Binding-site contacts:
Ligand atom C18 contacts residue LEU40 of chain 1.F at 3.9 Å (hydrophobic).
Ligand atom C19 contacts residue TYR53 of chain 1.F at 3.6 Å (hydrophobic).
Ligand atom C5 contacts residue VAL72 of chain 1.F at 3.8 Å (hydrophobic).
Ligand atom C1 contacts residue ASP70 of chain 1.F at 3.6 Å.
Ligand atom C4 contacts residue TYR102 of chain 1.F at 3.7 Å (hydrophobic).
Ligand atom O35 contacts residue TRP85 of chain 1.F at 3.6 Å.
Ligand atom O36 contacts residue LEU40 of chain 1.F at 3.4 Å.
Ligand atom O10 contacts residue TYR53 of chain 1.F at 3.6 Å.
Ligand atom C2 contacts residue TRP57 of chain 1.F at 3.7 Å (hydrophobic).
Ligand atom O3 contacts residue ALA105 of chain 1.F at 3.4 Å.
Ligand atom C25 contacts residue TYR53 of chain 1.F at 3.9 Å (hydrophobic).
Ligand atom C22 contacts residue TYR53 of chain 1.F at 4.0 Å (hydrophobic).
Ligand atom C5 contacts residue TYR102 of chain 1.F at 4.0 Å (hydrophobic).
Ligand atom O10 contacts residue TYR61 of chain 1.F at 4.0 Å.
Ligand atom O3 contacts residue ILE110 of chain 1.F at 3.9 Å.
Ligand atom C13 contacts residue ASP70 of chain 1.F at 3.6 Å.
Ligand atom C13 contacts residue TYR53 of chain 1.F at 3.9 Å (hydrophobic).
Ligand atom O36 contacts residue MSE127 of chain 1.F at 4.0 Å.
Ligand atom C1 contacts residue ILE110 of chain 1.F at 4.0 Å (hydrophobic).
Ligand atom C18 contacts residue TYR61 of chain 1.F at 3.6 Å (hydrophobic).
Ligand atom C2 contacts residue ILE110 of chain 1.F at 3.8 Å (hydrophobic).
Ligand atom C4 contacts residue ALA105 of chain 1.F at 3.7 Å (hydrophobic).
Ligand atom O35 contacts residue THR129 of chain 1.F at 3.6 Å.
Ligand atom C14 contacts residue ASP70 of chain 1.F at 3.7 Å.
Ligand atom O35 contacts residue TYR53 of chain 1.F at 2.8 Å (h-bond).
Ligand atom C14 contacts residue MSE127 of chain 1.F at 3.7 Å.
Ligand atom C19 contacts residue ALA38 of chain 1.F at 3.9 Å (hydrophobic).
Ligand atom O3 contacts residue TRP57 of chain 1.F at 3.5 Å.
Ligand atom C28 contacts residue PHE62 of chain 1.F at 3.5 Å (hydrophobic).
Ligand atom O3 contacts residue PHE101 of chain 1.F at 3.5 Å.
Ligand atom O10 contacts residue TRP57 of chain 1.F at 2.9 Å (h-bond).
Ligand atom C14 contacts residue THR129 of chain 1.F at 4.0 Å.
Ligand atom C1 contacts residue TRP85 of chain 1.F at 3.8 Å (hydrophobic).
Ligand atom C5 contacts residue ASP70 of chain 1.F at 3.9 Å.
Ligand atom C5 contacts residue TRP85 of chain 1.F at 3.5 Å (hydrophobic).
Ligand atom O36 contacts residue ALA38 of chain 1.F at 3.4 Å.
Ligand atom N11 contacts residue ASP70 of chain 1.F at 2.6 Å (salt-bridge).
Ligand atom C15 contacts residue LEU40 of chain 1.F at 3.7 Å (hydrophobic).
Ligand atom C22 contacts residue TYR61 of chain 1.F at 3.5 Å (hydrophobic).
Ligand atom C4 contacts residue PHE101 of chain 1.F at 3.3 Å (hydrophobic).

A small-molecule ligand and the protein it binds are described below.
Small molecule (SMILES): CCCCCC(=O)CC(=O)N[C@H]1CCOC1=O

Sequence of chain 1.F:
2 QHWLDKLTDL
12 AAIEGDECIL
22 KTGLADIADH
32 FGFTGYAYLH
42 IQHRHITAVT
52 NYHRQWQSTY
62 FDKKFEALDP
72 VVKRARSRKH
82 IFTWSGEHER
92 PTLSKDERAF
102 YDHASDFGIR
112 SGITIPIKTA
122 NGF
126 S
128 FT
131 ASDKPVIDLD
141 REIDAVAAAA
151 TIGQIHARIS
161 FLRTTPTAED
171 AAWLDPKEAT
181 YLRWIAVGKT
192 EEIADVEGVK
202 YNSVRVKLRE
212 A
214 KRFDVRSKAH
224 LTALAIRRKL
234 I